A small-molecule ligand and the protein it binds are described below.
Small molecule (SMILES): Oc1cc(-c2ccc(-c3nnn[nH]3)cc2)c(-c2ccc(F)cc2)nc1O

Binding-site contacts:
Ligand atom C23 contacts residue ILE75 of chain 2.A at 3.6 Å (hydrophobic).
Ligand atom O04 contacts residue MN1 of chain 2.B at 2.2 Å.
Ligand atom O01 contacts residue GLU156 of chain 2.A at 3.1 Å (salt-bridge).
Ligand atom C25 contacts residue ILE75 of chain 2.A at 3.7 Å (hydrophobic).
Ligand atom C02 contacts residue MN1 of chain 2.B at 2.9 Å.
Ligand atom C02 contacts residue GLU156 of chain 2.A at 3.8 Å.
Ligand atom C02 contacts residue HIS78 of chain 2.A at 3.1 Å.
Ligand atom C08 contacts residue ILE75 of chain 2.A at 3.8 Å (hydrophobic).
Ligand atom O01 contacts residue MN1 of chain 2.B at 2.2 Å.
Ligand atom C03 contacts residue HIS78 of chain 2.A at 3.2 Å.
Ligand atom F24 contacts residue MET58 of chain 2.A at 3.9 Å.
Ligand atom N12 contacts residue LYS71 of chain 2.A at 3.2 Å.
Ligand atom N15 contacts residue ALA74 of chain 2.A at 3.6 Å.
Ligand atom C03 contacts residue GLU156 of chain 2.A at 3.8 Å.
Ligand atom N15 contacts residue ARG161 of chain 2.A at 3.5 Å (salt-bridge).
Ligand atom C02 contacts residue GLU117 of chain 2.A at 3.5 Å.
Ligand atom N19 contacts residue MN1 of chain 2.C at 3.0 Å.
Ligand atom N14 contacts residue LYS71 of chain 2.A at 3.4 Å.
Ligand atom O04 contacts residue TYR167 of chain 2.A at 3.6 Å.
Ligand atom C09 contacts residue ALA74 of chain 2.A at 3.8 Å (hydrophobic).
Ligand atom O04 contacts residue GLU156 of chain 2.A at 3.0 Å (salt-bridge).
Ligand atom N15 contacts residue LYS71 of chain 2.A at 3.4 Å.
Ligand atom N19 contacts residue HIS78 of chain 2.A at 3.7 Å.
Ligand atom O01 contacts residue HIS78 of chain 2.A at 3.0 Å.
Ligand atom C02 contacts residue MN1 of chain 2.C at 3.0 Å.
Ligand atom F24 contacts residue ALA57 of chain 2.A at 3.4 Å.
Ligand atom N14 contacts residue ARG161 of chain 2.A at 3.8 Å.
Ligand atom F24 contacts residue ILE75 of chain 2.A at 3.7 Å.
Ligand atom C11 contacts residue LYS71 of chain 2.A at 3.3 Å.
Ligand atom O01 contacts residue ASP145 of chain 2.A at 2.9 Å (salt-bridge).
Ligand atom O01 contacts residue GLU117 of chain 2.A at 3.3 Å (salt-bridge).
Ligand atom O04 contacts residue HIS78 of chain 2.A at 3.2 Å (h-bond).
Ligand atom O01 contacts residue MN1 of chain 2.C at 2.2 Å.
Ligand atom C09 contacts residue ILE75 of chain 2.A at 3.8 Å (hydrophobic).
Ligand atom N13 contacts residue LYS71 of chain 2.A at 3.2 Å.
Ligand atom F24 contacts residue TYR61 of chain 2.A at 3.5 Å.
Ligand atom C03 contacts residue MN1 of chain 2.B at 2.9 Å.
Ligand atom O04 contacts residue LYS171 of chain 2.A at 2.6 Å (salt-bridge).
Ligand atom O04 contacts residue ILE157 of chain 2.A at 3.2 Å (h-bond).
Ligand atom N19 contacts residue GLU117 of chain 2.A at 3.0 Å (salt-bridge).

Sequence of chain 2.A:
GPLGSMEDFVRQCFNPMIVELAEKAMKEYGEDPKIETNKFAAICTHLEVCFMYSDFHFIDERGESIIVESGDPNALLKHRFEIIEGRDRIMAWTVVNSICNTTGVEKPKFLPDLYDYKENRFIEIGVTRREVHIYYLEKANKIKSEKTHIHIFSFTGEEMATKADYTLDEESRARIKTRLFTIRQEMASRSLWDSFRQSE